A small-molecule ligand and the protein it binds are described below.
Small molecule (SMILES): Nc1ncnc2c1ncn2[C@H]1C[C@H](O)[C@@H](COP(=O)(O)O)O1

Sequence of chain 1.OA:
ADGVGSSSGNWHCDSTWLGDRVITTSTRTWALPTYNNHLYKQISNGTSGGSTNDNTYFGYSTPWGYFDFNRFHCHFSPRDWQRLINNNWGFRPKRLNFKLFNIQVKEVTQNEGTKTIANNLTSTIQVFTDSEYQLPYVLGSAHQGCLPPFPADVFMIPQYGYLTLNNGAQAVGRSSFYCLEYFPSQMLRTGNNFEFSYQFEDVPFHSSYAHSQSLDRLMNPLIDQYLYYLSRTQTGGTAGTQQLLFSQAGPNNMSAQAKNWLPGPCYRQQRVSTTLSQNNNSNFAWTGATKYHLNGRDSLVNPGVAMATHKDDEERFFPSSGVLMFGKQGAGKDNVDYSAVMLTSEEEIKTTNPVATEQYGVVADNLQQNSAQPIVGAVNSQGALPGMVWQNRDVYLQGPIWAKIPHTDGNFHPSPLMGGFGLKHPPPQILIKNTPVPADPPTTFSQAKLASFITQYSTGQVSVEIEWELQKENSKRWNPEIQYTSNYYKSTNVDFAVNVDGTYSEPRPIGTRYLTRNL

Sequence of chain 1.CA:
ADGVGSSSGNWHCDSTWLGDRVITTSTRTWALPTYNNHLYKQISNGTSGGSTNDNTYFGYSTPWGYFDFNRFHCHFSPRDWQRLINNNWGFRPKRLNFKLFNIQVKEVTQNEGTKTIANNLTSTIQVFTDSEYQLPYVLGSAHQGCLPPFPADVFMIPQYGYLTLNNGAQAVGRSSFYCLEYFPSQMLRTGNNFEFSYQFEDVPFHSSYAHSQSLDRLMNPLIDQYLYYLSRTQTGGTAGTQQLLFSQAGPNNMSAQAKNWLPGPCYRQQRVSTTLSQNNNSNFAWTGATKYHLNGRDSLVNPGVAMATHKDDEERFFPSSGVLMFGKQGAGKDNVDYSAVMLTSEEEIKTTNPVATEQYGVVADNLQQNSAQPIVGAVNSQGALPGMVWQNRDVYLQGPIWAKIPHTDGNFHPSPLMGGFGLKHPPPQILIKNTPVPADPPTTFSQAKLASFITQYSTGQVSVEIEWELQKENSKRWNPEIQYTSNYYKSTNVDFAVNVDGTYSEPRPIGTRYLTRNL

Binding-site contacts:
Ligand atom N9 contacts residue PRO204 of chain 1.CA at 4.2 Å.
Ligand atom C4 contacts residue PRO204 of chain 1.CA at 4.0 Å (hydrophobic).
Ligand atom C3' contacts residue HIS413 of chain 1.CA at 3.6 Å.
Ligand atom OP1 contacts residue ASN411 of chain 1.OA at 3.6 Å.
Ligand atom C2 contacts residue ILE405 of chain 1.CA at 4.1 Å (hydrophobic).
Ligand atom N7 contacts residue PRO204 of chain 1.CA at 4.0 Å.
Ligand atom O5' contacts residue ASP409 of chain 1.OA at 3.6 Å.
Ligand atom N3 contacts residue PRO414 of chain 1.CA at 3.9 Å.
Ligand atom N7 contacts residue HIS413 of chain 1.CA at 4.0 Å.
Ligand atom C4' contacts residue DC1 of chain 1.MD at 4.1 Å.
Ligand atom C2' contacts residue PRO414 of chain 1.CA at 3.5 Å (hydrophobic).
Ligand atom C2 contacts residue PRO414 of chain 1.CA at 4.1 Å (hydrophobic).
Ligand atom C5' contacts residue ASP409 of chain 1.OA at 4.0 Å.
Ligand atom N1 contacts residue GLY422 of chain 1.CA at 3.0 Å (h-bond).
Ligand atom N6 contacts residue PHE421 of chain 1.CA at 4.1 Å.
Ligand atom O3' contacts residue HIS413 of chain 1.CA at 4.1 Å.
Ligand atom C5' contacts residue DC1 of chain 1.MD at 3.9 Å.
Ligand atom N6 contacts residue SER415 of chain 1.CA at 3.4 Å.
Ligand atom N6 contacts residue GLY420 of chain 1.CA at 4.2 Å.
Ligand atom OP2 contacts residue DC1 of chain 1.MD at 2.5 Å (h-bond).
Ligand atom C5 contacts residue PRO414 of chain 1.CA at 4.1 Å (hydrophobic).
Ligand atom P contacts residue DC1 of chain 1.MD at 1.6 Å.
Ligand atom N6 contacts residue PRO414 of chain 1.CA at 3.7 Å.
Ligand atom O4' contacts residue DC1 of chain 1.MD at 3.3 Å.
Ligand atom N6 contacts residue GLY422 of chain 1.CA at 3.1 Å (h-bond).
Ligand atom O5' contacts residue DC1 of chain 1.MD at 2.5 Å (h-bond).
Ligand atom C1' contacts residue DC1 of chain 1.MD at 3.9 Å.
Ligand atom N7 contacts residue SER415 of chain 1.CA at 3.8 Å.
Ligand atom OP1 contacts residue DC1 of chain 1.MD at 2.5 Å (h-bond).
Ligand atom C8 contacts residue HIS413 of chain 1.CA at 3.6 Å.
Ligand atom C8 contacts residue PRO204 of chain 1.CA at 4.1 Å (hydrophobic).
Ligand atom N6 contacts residue PRO416 of chain 1.CA at 3.9 Å.
Ligand atom C6 contacts residue PRO414 of chain 1.CA at 3.5 Å (hydrophobic).
Ligand atom N1 contacts residue VAL203 of chain 1.CA at 4.0 Å.
Ligand atom C6 contacts residue SER415 of chain 1.CA at 4.0 Å.
Ligand atom C6 contacts residue GLY422 of chain 1.CA at 3.8 Å.
Ligand atom N1 contacts residue PRO414 of chain 1.CA at 3.5 Å (h-bond).
Ligand atom C5 contacts residue PRO204 of chain 1.CA at 3.9 Å (hydrophobic).
Ligand atom C2 contacts residue GLY422 of chain 1.CA at 3.5 Å.
Ligand atom C5' contacts residue HIS413 of chain 1.CA at 3.7 Å.